Sequence of chain 1.A:
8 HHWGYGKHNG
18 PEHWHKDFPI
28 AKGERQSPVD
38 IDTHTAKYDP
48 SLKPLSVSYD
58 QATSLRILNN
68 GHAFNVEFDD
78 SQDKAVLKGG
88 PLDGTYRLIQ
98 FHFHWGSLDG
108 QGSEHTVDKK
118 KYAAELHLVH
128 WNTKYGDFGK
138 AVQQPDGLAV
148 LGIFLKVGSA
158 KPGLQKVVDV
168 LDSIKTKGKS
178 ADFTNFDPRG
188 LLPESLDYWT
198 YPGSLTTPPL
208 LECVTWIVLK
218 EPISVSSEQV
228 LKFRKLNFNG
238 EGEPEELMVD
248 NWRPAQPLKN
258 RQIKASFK

Binding-site contacts:
Ligand atom CA contacts residue ZN1 of chain 1.B at 2.9 Å.
Ligand atom N contacts residue THR203 of chain 1.A at 2.8 Å (h-bond).
Ligand atom N contacts residue ZN1 of chain 1.B at 2.0 Å.
Ligand atom C1 contacts residue THR203 of chain 1.A at 4.1 Å.
Ligand atom N contacts residue HIS99 of chain 1.A at 3.2 Å (h-bond).
Ligand atom CA contacts residue HIS124 of chain 1.A at 3.5 Å.
Ligand atom C1 contacts residue LEU202 of chain 1.A at 4.2 Å (hydrophobic).
Ligand atom O1 contacts residue THR204 of chain 1.A at 3.9 Å.
Ligand atom N contacts residue HIS124 of chain 1.A at 3.3 Å (h-bond).
Ligand atom C3 contacts residue VAL126 of chain 1.A at 4.2 Å (hydrophobic).
Ligand atom CA contacts residue HIS99 of chain 1.A at 3.8 Å.
Ligand atom CA contacts residue THR203 of chain 1.A at 3.7 Å.
Ligand atom C3 contacts residue LEU202 of chain 1.A at 3.5 Å (hydrophobic).
Ligand atom C3 contacts residue VAL147 of chain 1.A at 3.8 Å (hydrophobic).
Ligand atom C1 contacts residue HIS99 of chain 1.A at 4.3 Å.
Ligand atom N contacts residue GLU111 of chain 1.A at 4.3 Å.
Ligand atom C1 contacts residue ZN1 of chain 1.B at 4.2 Å.
Ligand atom N contacts residue HIS101 of chain 1.A at 3.5 Å (h-bond).
Ligand atom O1 contacts residue LEU202 of chain 1.A at 3.2 Å.
Ligand atom O1 contacts residue THR203 of chain 1.A at 3.0 Å (h-bond).
Ligand atom CA contacts residue TRP213 of chain 1.A at 4.2 Å (hydrophobic).

The protein below binds the small molecule below.
Small molecule (SMILES): C[C@@H](O)CN